The protein below binds the small molecule below.
Small molecule (SMILES): CC(=O)N[C@@H]1[C@@H](O)[C@H](O)[C@@H](CO)O[C@H]1O

Binding-site contacts:
Ligand atom C3 contacts residue ASN87 of chain 23.Q at 3.7 Å.
Ligand atom C4 contacts residue ASN87 of chain 23.Q at 4.2 Å.
Ligand atom O7 contacts residue ASP85 of chain 23.Q at 4.3 Å.
Ligand atom C6 contacts residue LEU151 of chain 23.Q at 3.8 Å (hydrophobic).
Ligand atom O5 contacts residue SER89 of chain 23.Q at 4.1 Å.
Ligand atom C7 contacts residue ASN87 of chain 23.Q at 3.6 Å.
Ligand atom O7 contacts residue ASN87 of chain 23.Q at 3.9 Å.
Ligand atom N2 contacts residue ASN87 of chain 23.Q at 2.9 Å (h-bond).
Ligand atom O5 contacts residue SER79 of chain 23.Q at 4.4 Å.
Ligand atom O5 contacts residue ASN87 of chain 23.Q at 2.3 Å (h-bond).
Ligand atom C1 contacts residue SER89 of chain 23.Q at 4.5 Å.
Ligand atom C1 contacts residue ASN87 of chain 23.Q at 1.4 Å.
Ligand atom C2 contacts residue ASN87 of chain 23.Q at 2.4 Å.
Ligand atom C5 contacts residue LEU151 of chain 23.Q at 4.1 Å (hydrophobic).
Ligand atom O4 contacts residue LEU151 of chain 23.Q at 3.7 Å.
Ligand atom C5 contacts residue ASN87 of chain 23.Q at 3.7 Å.
Ligand atom C5 contacts residue SER89 of chain 23.Q at 4.3 Å.
Ligand atom O6 contacts residue LEU151 of chain 23.Q at 3.4 Å.
Ligand atom C4 contacts residue LEU151 of chain 23.Q at 4.4 Å (hydrophobic).

Sequence of chain 23.Q:
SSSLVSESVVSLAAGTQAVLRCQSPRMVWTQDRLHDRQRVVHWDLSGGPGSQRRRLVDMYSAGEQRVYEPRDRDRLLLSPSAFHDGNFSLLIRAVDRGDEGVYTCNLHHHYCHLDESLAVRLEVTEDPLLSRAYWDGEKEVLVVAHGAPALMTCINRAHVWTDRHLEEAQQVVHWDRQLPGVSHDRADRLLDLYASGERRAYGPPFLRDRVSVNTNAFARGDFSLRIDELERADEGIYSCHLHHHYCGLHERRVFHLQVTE